Sequence of chain 4.A:
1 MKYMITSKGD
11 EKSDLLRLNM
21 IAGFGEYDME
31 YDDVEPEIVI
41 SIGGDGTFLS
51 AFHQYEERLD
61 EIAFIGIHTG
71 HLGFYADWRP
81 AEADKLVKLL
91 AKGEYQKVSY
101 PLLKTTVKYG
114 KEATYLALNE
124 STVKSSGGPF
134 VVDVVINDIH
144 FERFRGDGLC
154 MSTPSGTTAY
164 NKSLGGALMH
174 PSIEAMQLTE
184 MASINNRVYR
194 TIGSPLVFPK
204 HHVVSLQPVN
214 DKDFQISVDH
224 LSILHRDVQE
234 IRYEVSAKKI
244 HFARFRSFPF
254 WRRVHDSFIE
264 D

Binding-site contacts:
Ligand atom C8 contacts residue ASP45 of chain 1.A at 3.8 Å.
Ligand atom C7 contacts residue ALA162 of chain 1.A at 3.8 Å (hydrophobic).
Ligand atom N4 contacts residue ASP45 of chain 1.A at 3.8 Å.
Ligand atom N6 contacts residue PHE74 of chain 1.A at 3.5 Å.
Ligand atom C contacts residue ILE187 of chain 4.A at 4.0 Å (hydrophobic).
Ligand atom BR contacts residue ASN122 of chain 1.A at 4.0 Å.
Ligand atom N2 contacts residue ILE187 of chain 4.A at 3.6 Å.
Ligand atom N5 contacts residue TYR75 of chain 1.A at 3.3 Å.
Ligand atom N1 contacts residue TYR163 of chain 1.A at 3.9 Å.
Ligand atom N1 contacts residue SER166 of chain 1.A at 4.1 Å.
Ligand atom N6 contacts residue ALA162 of chain 1.A at 3.6 Å (h-bond).
Ligand atom N1 contacts residue ILE187 of chain 4.A at 3.4 Å.
Ligand atom N5 contacts residue SER158 of chain 1.A at 3.2 Å (h-bond).
Ligand atom N contacts residue ILE187 of chain 4.A at 3.5 Å.
Ligand atom N contacts residue TYR163 of chain 1.A at 3.2 Å.
Ligand atom N6 contacts residue THR161 of chain 1.A at 2.7 Å (h-bond).
Ligand atom BR contacts residue LEU49 of chain 1.A at 3.6 Å.
Ligand atom C8 contacts residue ALA162 of chain 1.A at 4.0 Å (hydrophobic).
Ligand atom C6 contacts residue ALA162 of chain 1.A at 3.7 Å (hydrophobic).
Ligand atom N5 contacts residue ASN122 of chain 1.A at 3.0 Å (h-bond).
Ligand atom C4 contacts residue ASN122 of chain 1.A at 3.6 Å.
Ligand atom N7 contacts residue THR161 of chain 1.A at 4.0 Å.
Ligand atom BR contacts residue ASP45 of chain 1.A at 3.7 Å.
Ligand atom C4 contacts residue ASP45 of chain 1.A at 3.5 Å.
Ligand atom BR contacts residue GLY46 of chain 1.A at 3.7 Å.
Ligand atom C6 contacts residue THR161 of chain 1.A at 3.6 Å.
Ligand atom N2 contacts residue TYR163 of chain 1.A at 3.9 Å.
Ligand atom C6 contacts residue TYR75 of chain 1.A at 4.1 Å (hydrophobic).
Ligand atom C6 contacts residue ASN122 of chain 1.A at 3.8 Å.
Ligand atom N3 contacts residue ASP45 of chain 1.A at 3.9 Å.
Ligand atom C5 contacts residue ASN122 of chain 1.A at 3.9 Å.
Ligand atom C7 contacts residue PHE74 of chain 1.A at 3.4 Å (hydrophobic).
Ligand atom N4 contacts residue TYR75 of chain 1.A at 4.0 Å.
Ligand atom N2 contacts residue ALA162 of chain 1.A at 3.9 Å.
Ligand atom N5 contacts residue THR161 of chain 1.A at 3.6 Å (h-bond).
Ligand atom C7 contacts residue THR161 of chain 1.A at 3.3 Å.
Ligand atom C5 contacts residue ASP45 of chain 1.A at 3.9 Å.
Ligand atom N contacts residue SER166 of chain 1.A at 3.7 Å.
Ligand atom C5 contacts residue ALA162 of chain 1.A at 3.8 Å (hydrophobic).
Ligand atom N4 contacts residue ASN122 of chain 1.A at 2.9 Å (h-bond).

This small molecule binds to this protein.
Small molecule (SMILES): [N-]=[N+]=NCCCCn1c(Br)nc2c(N)ncnc21

Sequence of chain 1.A:
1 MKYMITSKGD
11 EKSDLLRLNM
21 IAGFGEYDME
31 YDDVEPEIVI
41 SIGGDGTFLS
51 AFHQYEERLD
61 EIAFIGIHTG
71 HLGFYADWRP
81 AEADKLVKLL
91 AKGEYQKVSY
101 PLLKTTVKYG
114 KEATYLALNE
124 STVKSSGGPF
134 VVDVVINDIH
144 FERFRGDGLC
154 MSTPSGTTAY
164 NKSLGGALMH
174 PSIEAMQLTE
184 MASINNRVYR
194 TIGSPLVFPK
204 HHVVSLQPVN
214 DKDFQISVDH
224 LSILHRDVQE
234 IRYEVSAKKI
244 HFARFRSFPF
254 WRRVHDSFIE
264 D